Sequence of chain 1.A:
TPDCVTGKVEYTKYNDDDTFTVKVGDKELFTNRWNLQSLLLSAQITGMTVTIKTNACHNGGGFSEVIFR

The protein below binds the small molecule below.
Small molecule (SMILES): OC[C@H]1O[C@H](O[C@@H]2[C@H](O)[C@@H](O)[C@H](O[C@H]3[C@H](O)[C@@H](O)[C@H](O)O[C@@H]3CO)O[C@@H]2CO)[C@H](O)[C@@H](O)[C@H]1O

Sequence of chain 1.E:
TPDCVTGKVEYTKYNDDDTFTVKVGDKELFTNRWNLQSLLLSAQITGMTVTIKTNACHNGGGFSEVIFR

Binding-site contacts:
Ligand atom O4 contacts residue ARG33 of chain 1.E at 3.2 Å.
Ligand atom O4 contacts residue ASP18 of chain 1.A at 3.0 Å (salt-bridge).
Ligand atom C6 contacts residue TRP34 of chain 1.E at 3.9 Å (hydrophobic).
Ligand atom C6 contacts residue ASN35 of chain 1.E at 3.4 Å.
Ligand atom C5 contacts residue TRP34 of chain 1.A at 3.9 Å (hydrophobic).
Ligand atom O2 contacts residue ASN32 of chain 1.E at 4.5 Å.
Ligand atom O5 contacts residue TRP34 of chain 1.E at 3.2 Å (h-bond).
Ligand atom C4 contacts residue ASP18 of chain 1.A at 3.4 Å.
Ligand atom C1 contacts residue TRP34 of chain 1.E at 4.0 Å (hydrophobic).
Ligand atom C2 contacts residue ASN32 of chain 1.E at 4.1 Å.
Ligand atom C4 contacts residue TRP34 of chain 1.E at 3.6 Å (hydrophobic).
Ligand atom O5 contacts residue ASN32 of chain 1.E at 4.1 Å.
Ligand atom O3 contacts residue ASP18 of chain 1.A at 4.1 Å.
Ligand atom O6 contacts residue TRP34 of chain 1.E at 3.1 Å (h-bond).
Ligand atom C3 contacts residue TRP34 of chain 1.E at 3.8 Å (hydrophobic).
Ligand atom C3 contacts residue ASP18 of chain 1.A at 4.4 Å.
Ligand atom C5 contacts residue TRP34 of chain 1.E at 3.7 Å (hydrophobic).
Ligand atom C1 contacts residue ASN32 of chain 1.E at 3.8 Å.
Ligand atom O6 contacts residue ASN35 of chain 1.E at 2.8 Å (h-bond).
Ligand atom O6 contacts residue ASP18 of chain 1.A at 4.4 Å.
Ligand atom O6 contacts residue TYR14 of chain 1.A at 3.8 Å.
Ligand atom C6 contacts residue TRP34 of chain 1.A at 3.5 Å (hydrophobic).
Ligand atom O3 contacts residue TRP34 of chain 1.E at 4.3 Å.
Ligand atom O5 contacts residue ARG33 of chain 1.E at 3.9 Å.
Ligand atom O6 contacts residue ARG33 of chain 1.E at 3.4 Å.
Ligand atom C4 contacts residue TRP34 of chain 1.A at 4.0 Å (hydrophobic).
Ligand atom C5 contacts residue TRP34 of chain 1.E at 4.3 Å (hydrophobic).
Ligand atom C1 contacts residue ARG33 of chain 1.E at 4.5 Å.
Ligand atom C6 contacts residue ASP18 of chain 1.A at 4.5 Å.
Ligand atom C6 contacts residue TRP34 of chain 1.E at 4.2 Å (hydrophobic).
Ligand atom O6 contacts residue TRP34 of chain 1.E at 4.0 Å.
Ligand atom C6 contacts residue TYR14 of chain 1.A at 4.4 Å (hydrophobic).